Sequence of chain 1.D:
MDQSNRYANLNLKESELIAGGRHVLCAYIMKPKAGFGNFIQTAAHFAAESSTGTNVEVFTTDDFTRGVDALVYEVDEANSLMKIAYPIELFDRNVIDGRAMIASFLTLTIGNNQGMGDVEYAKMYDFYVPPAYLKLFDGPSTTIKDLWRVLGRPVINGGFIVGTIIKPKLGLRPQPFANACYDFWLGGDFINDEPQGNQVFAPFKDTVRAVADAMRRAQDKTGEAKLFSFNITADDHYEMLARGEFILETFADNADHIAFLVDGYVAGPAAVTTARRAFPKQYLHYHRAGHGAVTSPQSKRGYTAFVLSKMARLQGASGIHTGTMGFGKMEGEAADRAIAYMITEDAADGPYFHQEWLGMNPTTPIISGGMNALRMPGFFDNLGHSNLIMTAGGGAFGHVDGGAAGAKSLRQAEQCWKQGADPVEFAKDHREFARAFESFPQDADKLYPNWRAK

Binding-site contacts:
Ligand atom O7 contacts residue LYS350 of chain 1.C at 2.9 Å (salt-bridge).
Ligand atom O3P contacts residue LYS350 of chain 1.C at 2.8 Å (salt-bridge).
Ligand atom O5P contacts residue SER389 of chain 1.C at 3.2 Å (h-bond).
Ligand atom O6 contacts residue LYS187 of chain 1.C at 3.1 Å (salt-bridge).
Ligand atom O2 contacts residue LYS187 of chain 1.C at 3.2 Å (salt-bridge).
Ligand atom C3 contacts residue KCX212 of chain 1.C at 3.1 Å.
Ligand atom O6 contacts residue LYS189 of chain 1.C at 2.7 Å (salt-bridge).
Ligand atom O2P contacts residue GLY414 of chain 1.C at 2.8 Å (h-bond).
Ligand atom C contacts residue MG1 of chain 1.R at 2.7 Å.
Ligand atom O6 contacts residue MG1 of chain 1.R at 2.1 Å.
Ligand atom C contacts residue ASN132 of chain 1.D at 3.4 Å.
Ligand atom O6 contacts residue ASN132 of chain 1.D at 3.1 Å (h-bond).
Ligand atom O5P contacts residue HIS342 of chain 1.C at 2.8 Å (h-bond).
Ligand atom P1 contacts residue THR74 of chain 1.D at 3.6 Å.
Ligand atom O3P contacts residue GLY391 of chain 1.C at 2.8 Å (h-bond).
Ligand atom C2 contacts residue KCX212 of chain 1.C at 3.6 Å.
Ligand atom C2 contacts residue MG1 of chain 1.R at 2.7 Å.
Ligand atom O2 contacts residue KCX212 of chain 1.C at 2.9 Å (h-bond).
Ligand atom O4 contacts residue GLY390 of chain 1.C at 3.1 Å (h-bond).
Ligand atom O2 contacts residue ASP214 of chain 1.C at 3.3 Å (salt-bridge).
Ligand atom O4 contacts residue SER389 of chain 1.C at 3.0 Å (h-bond).
Ligand atom O1 contacts residue LYS187 of chain 1.C at 3.0 Å (salt-bridge).
Ligand atom O3 contacts residue MG1 of chain 1.R at 2.3 Å.
Ligand atom O3 contacts residue KCX212 of chain 1.C at 3.0 Å (h-bond).
Ligand atom O1P contacts residue THR74 of chain 1.D at 2.7 Å (h-bond).
Ligand atom O3 contacts residue ASN132 of chain 1.D at 3.0 Å (h-bond).
Ligand atom O3 contacts residue HIS308 of chain 1.C at 2.7 Å (h-bond).
Ligand atom O1P contacts residue LYS187 of chain 1.C at 3.3 Å.
Ligand atom O2 contacts residue ILE185 of chain 1.C at 3.5 Å.
Ligand atom C3 contacts residue MG1 of chain 1.R at 3.0 Å.
Ligand atom C1 contacts residue SER389 of chain 1.C at 3.5 Å.
Ligand atom O4P contacts residue ARG309 of chain 1.C at 2.8 Å (salt-bridge).
Ligand atom C contacts residue LYS187 of chain 1.C at 3.3 Å.
Ligand atom O6 contacts residue ASP214 of chain 1.C at 3.1 Å (salt-bridge).
Ligand atom O6P contacts residue ARG309 of chain 1.C at 2.9 Å (salt-bridge).
Ligand atom O3 contacts residue GLU215 of chain 1.C at 2.9 Å (salt-bridge).
Ligand atom O1P contacts residue GLY415 of chain 1.C at 2.9 Å (h-bond).
Ligand atom O2 contacts residue MG1 of chain 1.R at 2.1 Å.
Ligand atom O3P contacts residue THR74 of chain 1.D at 3.4 Å (h-bond).
Ligand atom O6 contacts residue GLU215 of chain 1.C at 3.2 Å (salt-bridge).

A protein and the small-molecule ligand that binds it are described below.
Small molecule (SMILES): O=C(O)[C@@](O)(COP(=O)(O)O)[C@H](O)[C@H](O)COP(=O)(O)O

Sequence of chain 1.C:
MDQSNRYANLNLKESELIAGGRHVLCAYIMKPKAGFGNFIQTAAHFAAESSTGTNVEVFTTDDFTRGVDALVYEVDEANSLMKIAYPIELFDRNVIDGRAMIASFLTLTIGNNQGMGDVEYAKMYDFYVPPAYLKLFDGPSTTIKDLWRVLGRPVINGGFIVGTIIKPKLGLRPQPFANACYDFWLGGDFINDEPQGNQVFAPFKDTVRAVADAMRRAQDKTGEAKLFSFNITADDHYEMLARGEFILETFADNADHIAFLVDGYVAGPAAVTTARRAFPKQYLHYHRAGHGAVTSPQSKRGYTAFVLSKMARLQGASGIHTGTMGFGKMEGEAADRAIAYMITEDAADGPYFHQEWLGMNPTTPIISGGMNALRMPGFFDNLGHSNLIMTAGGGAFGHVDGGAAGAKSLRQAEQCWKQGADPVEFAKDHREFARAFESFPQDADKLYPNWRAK